Sequence of chain 1.D:
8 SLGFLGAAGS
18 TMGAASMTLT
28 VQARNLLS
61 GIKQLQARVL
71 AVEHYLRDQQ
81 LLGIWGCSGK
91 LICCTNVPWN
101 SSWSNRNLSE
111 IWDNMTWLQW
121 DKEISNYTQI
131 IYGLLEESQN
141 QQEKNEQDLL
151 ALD

The protein below binds the small molecule below.
Small molecule (SMILES): CC(=O)N[C@@H]1[C@@H](O)[C@H](O)[C@@H](CO)O[C@H]1O

Binding-site contacts:
Ligand atom N2 contacts residue SER17 of chain 1.D at 4.2 Å.
Ligand atom C7 contacts residue GLU57 of chain 1.C at 4.2 Å.
Ligand atom C7 contacts residue ASN58 of chain 1.C at 3.6 Å.
Ligand atom N2 contacts residue GLU57 of chain 1.C at 3.7 Å.
Ligand atom C8 contacts residue GLU57 of chain 1.C at 3.2 Å.
Ligand atom C8 contacts residue LEU9 of chain 1.D at 4.1 Å (hydrophobic).
Ligand atom O5 contacts residue ASN58 of chain 1.C at 2.4 Å (h-bond).
Ligand atom C1 contacts residue ASN58 of chain 1.C at 1.4 Å.
Ligand atom C3 contacts residue ASN58 of chain 1.C at 3.8 Å.
Ligand atom C8 contacts residue SER17 of chain 1.D at 3.2 Å.
Ligand atom C2 contacts residue ASN58 of chain 1.C at 2.4 Å.
Ligand atom C7 contacts residue SER17 of chain 1.D at 3.0 Å.
Ligand atom C1 contacts residue GLU57 of chain 1.C at 4.5 Å.
Ligand atom C4 contacts residue ASN58 of chain 1.C at 4.2 Å.
Ligand atom N2 contacts residue ASN58 of chain 1.C at 2.8 Å (h-bond).
Ligand atom O6 contacts residue ASN58 of chain 1.C at 4.3 Å.
Ligand atom C5 contacts residue ASN58 of chain 1.C at 3.6 Å.
Ligand atom O7 contacts residue GLY16 of chain 1.D at 4.4 Å.
Ligand atom O7 contacts residue SER17 of chain 1.D at 2.2 Å (h-bond).
Ligand atom O7 contacts residue ASN58 of chain 1.C at 4.1 Å.
Ligand atom C8 contacts residue GLY13 of chain 1.D at 3.9 Å.

Sequence of chain 1.C:
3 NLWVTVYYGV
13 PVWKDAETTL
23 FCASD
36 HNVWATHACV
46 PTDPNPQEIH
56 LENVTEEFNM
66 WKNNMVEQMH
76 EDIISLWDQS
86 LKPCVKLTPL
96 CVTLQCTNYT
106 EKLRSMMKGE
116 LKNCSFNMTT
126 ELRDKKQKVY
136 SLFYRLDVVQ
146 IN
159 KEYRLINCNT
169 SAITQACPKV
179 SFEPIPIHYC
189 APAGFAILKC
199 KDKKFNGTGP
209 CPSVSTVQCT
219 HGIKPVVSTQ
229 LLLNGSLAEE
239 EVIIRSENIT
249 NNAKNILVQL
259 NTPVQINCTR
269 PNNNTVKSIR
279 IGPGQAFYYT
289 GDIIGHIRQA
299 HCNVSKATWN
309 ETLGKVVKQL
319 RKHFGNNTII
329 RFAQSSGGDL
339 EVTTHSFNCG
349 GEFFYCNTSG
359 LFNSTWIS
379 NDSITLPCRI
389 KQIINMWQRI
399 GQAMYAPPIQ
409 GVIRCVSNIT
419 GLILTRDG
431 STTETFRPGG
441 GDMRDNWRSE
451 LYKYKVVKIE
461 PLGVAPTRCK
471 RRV